A protein and the small-molecule ligand that binds it are described below.
Small molecule (SMILES): CCCCCCCCCCO[C@@H]1O[C@H](CO)[C@@H](O[C@H]2O[C@H](CO)[C@@H](O)[C@H](O)[C@H]2O)[C@H](O)[C@H]1O

Sequence of chain 1.Y:
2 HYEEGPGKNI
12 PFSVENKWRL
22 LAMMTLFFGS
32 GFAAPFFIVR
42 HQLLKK

Sequence of chain 1.N:
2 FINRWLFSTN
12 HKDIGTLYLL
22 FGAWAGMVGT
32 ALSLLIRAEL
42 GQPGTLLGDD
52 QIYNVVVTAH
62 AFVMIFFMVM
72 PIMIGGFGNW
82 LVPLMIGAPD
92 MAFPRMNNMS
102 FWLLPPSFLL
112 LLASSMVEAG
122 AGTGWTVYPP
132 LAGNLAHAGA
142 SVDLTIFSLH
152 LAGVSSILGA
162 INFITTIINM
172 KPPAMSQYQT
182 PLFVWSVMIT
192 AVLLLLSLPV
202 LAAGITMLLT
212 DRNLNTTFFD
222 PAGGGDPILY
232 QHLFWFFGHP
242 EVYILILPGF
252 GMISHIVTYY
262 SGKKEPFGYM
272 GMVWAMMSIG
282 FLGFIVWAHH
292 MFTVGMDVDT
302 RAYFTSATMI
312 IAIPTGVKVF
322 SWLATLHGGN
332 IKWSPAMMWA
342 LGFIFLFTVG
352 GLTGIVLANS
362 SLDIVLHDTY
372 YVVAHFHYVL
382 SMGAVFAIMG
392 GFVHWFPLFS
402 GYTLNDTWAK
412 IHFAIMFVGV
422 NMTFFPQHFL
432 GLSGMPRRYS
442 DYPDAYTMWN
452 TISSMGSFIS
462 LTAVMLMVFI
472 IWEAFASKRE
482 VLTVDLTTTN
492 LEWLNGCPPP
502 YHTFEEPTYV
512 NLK

Sequence of chain 1.Q:
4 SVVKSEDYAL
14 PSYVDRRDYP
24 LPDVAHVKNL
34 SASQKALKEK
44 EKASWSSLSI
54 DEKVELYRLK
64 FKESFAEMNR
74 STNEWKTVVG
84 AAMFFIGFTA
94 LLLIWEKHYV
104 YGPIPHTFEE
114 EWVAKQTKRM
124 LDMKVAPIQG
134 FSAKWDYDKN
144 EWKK

Sequence of chain 1.Z:
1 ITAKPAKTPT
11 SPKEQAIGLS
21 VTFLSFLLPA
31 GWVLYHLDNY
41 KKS

Binding-site contacts:
Ligand atom C4 contacts residue TRP98 of chain 1.Q at 3.9 Å (hydrophobic).
Ligand atom C37 contacts residue ALA30 of chain 1.Z at 3.9 Å (hydrophobic).
Ligand atom O61 contacts residue TRP98 of chain 1.Q at 3.1 Å (h-bond).
Ligand atom C28 contacts residue TRP98 of chain 1.Q at 3.8 Å (hydrophobic).
Ligand atom C37 contacts residue LEU34 of chain 1.Z at 3.9 Å (hydrophobic).
Ligand atom C1 contacts residue LEU28 of chain 1.Z at 3.8 Å (hydrophobic).
Ligand atom C31 contacts residue TRP98 of chain 1.Q at 3.6 Å (hydrophobic).
Ligand atom O5 contacts residue TRP98 of chain 1.Q at 3.2 Å.
Ligand atom C28 contacts residue LEU27 of chain 1.Z at 3.9 Å (hydrophobic).
Ligand atom O55 contacts residue TRP32 of chain 1.Z at 3.2 Å.
Ligand atom C28 contacts residue GLY31 of chain 1.Z at 4.0 Å.
Ligand atom C34 contacts residue PHE459 of chain 1.N at 4.0 Å (hydrophobic).
Ligand atom O16 contacts residue TRP98 of chain 1.Q at 4.0 Å.
Ligand atom C25 contacts residue TRP98 of chain 1.Q at 3.9 Å (hydrophobic).
Ligand atom C2 contacts residue TRP32 of chain 1.Z at 3.9 Å (hydrophobic).
Ligand atom C9 contacts residue TYR35 of chain 1.Z at 4.1 Å (hydrophobic).
Ligand atom O49 contacts residue LEU28 of chain 1.Z at 3.1 Å (h-bond).
Ligand atom C34 contacts residue LEU27 of chain 1.Z at 4.1 Å (hydrophobic).
Ligand atom C6 contacts residue TRP98 of chain 1.Q at 3.9 Å (hydrophobic).
Ligand atom O3 contacts residue TYR35 of chain 1.Z at 4.1 Å.
Ligand atom O49 contacts residue TRP32 of chain 1.Z at 3.6 Å.
Ligand atom O16 contacts residue GLY31 of chain 1.Z at 3.7 Å.
Ligand atom O3 contacts residue HIS36 of chain 1.Z at 3.4 Å.
Ligand atom C18 contacts residue TRP98 of chain 1.Q at 4.1 Å (hydrophobic).
Ligand atom C19 contacts residue LEU27 of chain 1.Z at 3.6 Å (hydrophobic).
Ligand atom C1 contacts residue GLY31 of chain 1.Z at 3.6 Å.
Ligand atom C1 contacts residue TRP32 of chain 1.Z at 3.4 Å (hydrophobic).
Ligand atom C22 contacts residue TRP98 of chain 1.Q at 3.4 Å (hydrophobic).
Ligand atom O6 contacts residue TYR35 of chain 1.Z at 3.3 Å (h-bond).
Ligand atom C18 contacts residue LEU28 of chain 1.Z at 3.7 Å (hydrophobic).
Ligand atom C43 contacts residue LEU35 of chain 1.N at 3.9 Å (hydrophobic).
Ligand atom O1 contacts residue TYR35 of chain 1.Z at 3.2 Å.
Ligand atom O16 contacts residue LEU27 of chain 1.Z at 4.0 Å.
Ligand atom C25 contacts residue LEU95 of chain 1.Q at 3.8 Å (hydrophobic).
Ligand atom C43 contacts residue PHE459 of chain 1.N at 3.8 Å (hydrophobic).
Ligand atom O61 contacts residue TYR102 of chain 1.Q at 3.9 Å.
Ligand atom O16 contacts residue LEU28 of chain 1.Z at 3.7 Å.
Ligand atom C10 contacts residue TYR35 of chain 1.Z at 4.0 Å (hydrophobic).
Ligand atom C40 contacts residue LEU462 of chain 1.N at 3.8 Å (hydrophobic).
Ligand atom C57 contacts residue TRP98 of chain 1.Q at 3.6 Å (hydrophobic).